Sequence of chain 1.C:
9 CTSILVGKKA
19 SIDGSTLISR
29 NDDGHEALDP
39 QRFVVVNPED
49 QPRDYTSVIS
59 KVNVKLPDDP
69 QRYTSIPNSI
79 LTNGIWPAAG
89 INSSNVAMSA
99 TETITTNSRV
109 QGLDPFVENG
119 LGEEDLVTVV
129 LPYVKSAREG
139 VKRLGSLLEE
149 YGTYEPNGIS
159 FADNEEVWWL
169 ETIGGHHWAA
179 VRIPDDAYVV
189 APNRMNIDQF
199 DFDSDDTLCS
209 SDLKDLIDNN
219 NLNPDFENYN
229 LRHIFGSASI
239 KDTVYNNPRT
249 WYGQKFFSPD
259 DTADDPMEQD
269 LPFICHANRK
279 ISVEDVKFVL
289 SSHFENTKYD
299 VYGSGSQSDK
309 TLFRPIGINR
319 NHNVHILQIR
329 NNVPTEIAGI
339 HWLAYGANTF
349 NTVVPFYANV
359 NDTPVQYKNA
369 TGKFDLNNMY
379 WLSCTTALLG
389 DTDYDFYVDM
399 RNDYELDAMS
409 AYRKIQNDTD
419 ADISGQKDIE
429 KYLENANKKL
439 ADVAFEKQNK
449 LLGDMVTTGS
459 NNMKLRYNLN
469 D

This small molecule binds to this protein.
Small molecule (SMILES): O=C(O)[C@@H]1CCCN1

Binding-site contacts:
Ligand atom O contacts residue ALA1 of chain 1.FA at 3.6 Å.
Ligand atom OXT contacts residue ARG318 of chain 1.C at 4.4 Å.
Ligand atom CG contacts residue ASP31 of chain 1.C at 4.4 Å.
Ligand atom O contacts residue CYS9 of chain 1.C at 3.0 Å (h-bond).
Ligand atom OXT contacts residue CYS9 of chain 1.C at 4.4 Å.
Ligand atom C contacts residue ALA1 of chain 1.FA at 3.4 Å (hydrophobic).
Ligand atom N contacts residue ALA1 of chain 1.FA at 1.4 Å.
Ligand atom C contacts residue ARG318 of chain 1.C at 4.0 Å.
Ligand atom O contacts residue ARG312 of chain 1.C at 3.1 Å (salt-bridge).
Ligand atom CD contacts residue ASP31 of chain 1.C at 3.3 Å.
Ligand atom N contacts residue THR101 of chain 1.C at 3.7 Å.
Ligand atom O contacts residue ARG318 of chain 1.C at 3.4 Å (salt-bridge).
Ligand atom CG contacts residue ARG318 of chain 1.C at 4.1 Å.
Ligand atom N contacts residue ASP31 of chain 1.C at 4.0 Å.
Ligand atom CA contacts residue THR101 of chain 1.C at 4.0 Å.
Ligand atom OXT contacts residue ASN191 of chain 1.C at 3.3 Å (h-bond).
Ligand atom N contacts residue ASN191 of chain 1.C at 4.4 Å.
Ligand atom C contacts residue ARG312 of chain 1.C at 4.2 Å.
Ligand atom N contacts residue CYS9 of chain 1.C at 4.3 Å.
Ligand atom CG contacts residue ALA1 of chain 1.FA at 3.6 Å (hydrophobic).
Ligand atom CA contacts residue ALA1 of chain 1.FA at 2.4 Å (hydrophobic).
Ligand atom OXT contacts residue TYR243 of chain 1.C at 2.5 Å (h-bond).
Ligand atom O contacts residue ASN191 of chain 1.C at 3.6 Å (h-bond).
Ligand atom CG contacts residue GLY32 of chain 1.C at 4.4 Å.
Ligand atom C contacts residue CYS9 of chain 1.C at 3.8 Å (hydrophobic).
Ligand atom OXT contacts residue ARG312 of chain 1.C at 4.4 Å.
Ligand atom CD contacts residue ALA1 of chain 1.FA at 2.5 Å (hydrophobic).
Ligand atom CA contacts residue CYS9 of chain 1.C at 4.5 Å (hydrophobic).
Ligand atom OXT contacts residue ALA1 of chain 1.FA at 4.3 Å.
Ligand atom O contacts residue ASP31 of chain 1.C at 4.2 Å.
Ligand atom C contacts residue ASN191 of chain 1.C at 3.5 Å.
Ligand atom CA contacts residue ASN191 of chain 1.C at 3.9 Å.
Ligand atom O contacts residue TYR243 of chain 1.C at 3.5 Å (h-bond).
Ligand atom C contacts residue TYR243 of chain 1.C at 3.4 Å (hydrophobic).
Ligand atom CB contacts residue ALA1 of chain 1.FA at 3.5 Å (hydrophobic).